The small molecule below binds the protein below.
Small molecule (SMILES): Cc1[nH]c(/C=C2\C(=O)Nc3ccccc32)c(C)c1CCC(=O)O

Binding-site contacts:
Ligand atom N2 contacts residue ALA37 of chain 1.A at 3.5 Å.
Ligand atom C15 contacts residue GLU88 of chain 1.A at 3.6 Å.
Ligand atom C5 contacts residue GLY93 of chain 1.A at 3.9 Å.
Ligand atom C10 contacts residue LEU16 of chain 1.A at 3.7 Å (hydrophobic).
Ligand atom N1 contacts residue LEU16 of chain 1.A at 3.7 Å.
Ligand atom C8 contacts residue LEU16 of chain 1.A at 3.8 Å (hydrophobic).
Ligand atom C17 contacts residue THR157 of chain 1.A at 3.5 Å.
Ligand atom C9 contacts residue LEU16 of chain 1.A at 3.6 Å (hydrophobic).
Ligand atom C14 contacts residue GLU88 of chain 1.A at 3.5 Å.
Ligand atom C16 contacts residue MET87 of chain 1.A at 3.5 Å (hydrophobic).
Ligand atom C5 contacts residue LEU16 of chain 1.A at 3.9 Å (hydrophobic).
Ligand atom C8 contacts residue GLY17 of chain 1.A at 3.3 Å.
Ligand atom C16 contacts residue THR157 of chain 1.A at 3.1 Å.
Ligand atom C2 contacts residue GLY93 of chain 1.A at 3.9 Å.
Ligand atom C6 contacts residue GLY93 of chain 1.A at 3.7 Å.
Ligand atom C12 contacts residue CYS90 of chain 1.A at 3.5 Å (hydrophobic).
Ligand atom O2 contacts residue THR97 of chain 1.A at 3.1 Å (h-bond).
Ligand atom C11 contacts residue MET143 of chain 1.A at 3.6 Å (hydrophobic).
Ligand atom C9 contacts residue MET143 of chain 1.A at 3.6 Å (hydrophobic).
Ligand atom C2 contacts residue THR97 of chain 1.A at 3.6 Å.
Ligand atom C15 contacts residue MET87 of chain 1.A at 4.0 Å (hydrophobic).
Ligand atom N1 contacts residue CYS90 of chain 1.A at 3.4 Å (h-bond).
Ligand atom C12 contacts residue MET143 of chain 1.A at 3.9 Å (hydrophobic).
Ligand atom C12 contacts residue ALA37 of chain 1.A at 3.8 Å (hydrophobic).
Ligand atom O3 contacts residue PHE89 of chain 1.A at 3.4 Å.
Ligand atom O3 contacts residue CYS90 of chain 1.A at 2.6 Å (h-bond).
Ligand atom C12 contacts residue GLU88 of chain 1.A at 4.0 Å.
Ligand atom C6 contacts residue CYS90 of chain 1.A at 3.1 Å (hydrophobic).
Ligand atom N2 contacts residue GLU88 of chain 1.A at 2.9 Å (salt-bridge).
Ligand atom C10 contacts residue MET143 of chain 1.A at 3.7 Å (hydrophobic).
Ligand atom C1 contacts residue THR97 of chain 1.A at 3.7 Å.
Ligand atom N2 contacts residue CYS90 of chain 1.A at 3.6 Å (h-bond).
Ligand atom O3 contacts residue LEU16 of chain 1.A at 4.1 Å.
Ligand atom C14 contacts residue ALA37 of chain 1.A at 3.8 Å (hydrophobic).
Ligand atom N1 contacts residue MET143 of chain 1.A at 3.9 Å.
Ligand atom C4 contacts residue LEU16 of chain 1.A at 3.9 Å (hydrophobic).
Ligand atom C7 contacts residue LEU16 of chain 1.A at 3.8 Å (hydrophobic).
Ligand atom N2 contacts residue PHE89 of chain 1.A at 3.9 Å.
Ligand atom C6 contacts residue PRO91 of chain 1.A at 3.4 Å (hydrophobic).
Ligand atom C5 contacts residue CYS90 of chain 1.A at 3.5 Å (hydrophobic).

Sequence of chain 1.A:
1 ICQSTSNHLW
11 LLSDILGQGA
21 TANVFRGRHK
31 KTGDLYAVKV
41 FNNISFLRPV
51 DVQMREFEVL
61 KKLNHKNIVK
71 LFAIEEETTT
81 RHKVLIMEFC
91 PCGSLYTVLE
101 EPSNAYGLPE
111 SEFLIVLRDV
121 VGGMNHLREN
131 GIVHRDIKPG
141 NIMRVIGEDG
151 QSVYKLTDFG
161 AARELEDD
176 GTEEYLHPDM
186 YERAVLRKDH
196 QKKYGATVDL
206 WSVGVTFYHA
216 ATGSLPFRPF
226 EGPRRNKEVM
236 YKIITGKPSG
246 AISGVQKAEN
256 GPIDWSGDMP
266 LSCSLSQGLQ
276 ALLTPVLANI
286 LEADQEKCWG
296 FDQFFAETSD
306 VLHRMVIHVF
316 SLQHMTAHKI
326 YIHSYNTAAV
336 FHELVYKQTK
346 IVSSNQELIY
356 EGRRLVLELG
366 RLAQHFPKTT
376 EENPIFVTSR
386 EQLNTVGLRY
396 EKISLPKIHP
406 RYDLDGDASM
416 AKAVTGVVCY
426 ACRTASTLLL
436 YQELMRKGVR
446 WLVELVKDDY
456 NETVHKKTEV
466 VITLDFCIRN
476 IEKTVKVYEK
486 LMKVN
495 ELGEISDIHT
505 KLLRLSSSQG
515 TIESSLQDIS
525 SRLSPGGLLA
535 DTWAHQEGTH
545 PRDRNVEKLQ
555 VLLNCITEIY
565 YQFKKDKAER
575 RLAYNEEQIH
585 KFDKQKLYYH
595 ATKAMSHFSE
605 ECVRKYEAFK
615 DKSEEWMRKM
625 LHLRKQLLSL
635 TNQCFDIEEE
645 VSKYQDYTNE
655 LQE